Binding-site contacts:
Ligand atom O2 contacts residue VAL30 of chain 1.A at 3.7 Å.
Ligand atom C3 contacts residue LYS297 of chain 1.B at 3.8 Å.
Ligand atom C5 contacts residue GLU301 of chain 1.A at 4.3 Å.
Ligand atom C2 contacts residue VAL30 of chain 1.A at 3.4 Å (hydrophobic).
Ligand atom O4 contacts residue GLU301 of chain 1.A at 2.6 Å (salt-bridge).
Ligand atom C6 contacts residue LEU31 of chain 1.A at 4.0 Å (hydrophobic).
Ligand atom C6 contacts residue LYS247 of chain 1.A at 3.9 Å.
Ligand atom C4 contacts residue LEU31 of chain 1.A at 4.0 Å (hydrophobic).
Ligand atom C6 contacts residue GLU301 of chain 1.A at 4.0 Å.
Ligand atom C6 contacts residue TRP244 of chain 1.A at 4.0 Å (hydrophobic).
Ligand atom C1 contacts residue VAL30 of chain 1.A at 4.4 Å (hydrophobic).
Ligand atom C1 contacts residue LYS247 of chain 1.A at 4.3 Å.
Ligand atom O5 contacts residue LYS247 of chain 1.A at 3.4 Å (salt-bridge).
Ligand atom O5 contacts residue LEU31 of chain 1.A at 3.4 Å (h-bond).
Ligand atom C3 contacts residue VAL30 of chain 1.A at 4.4 Å (hydrophobic).
Ligand atom O2 contacts residue LYS297 of chain 1.B at 2.9 Å (salt-bridge).
Ligand atom O6 contacts residue TRP244 of chain 1.A at 4.2 Å.
Ligand atom C2 contacts residue LYS297 of chain 1.B at 3.4 Å.
Ligand atom O6 contacts residue LYS247 of chain 1.A at 3.0 Å (salt-bridge).
Ligand atom O3 contacts residue GLU301 of chain 1.A at 3.4 Å.
Ligand atom C1 contacts residue LEU31 of chain 1.A at 3.6 Å (hydrophobic).
Ligand atom C5 contacts residue LYS247 of chain 1.A at 4.2 Å.
Ligand atom O3 contacts residue LYS297 of chain 1.B at 3.0 Å (salt-bridge).
Ligand atom C4 contacts residue GLU301 of chain 1.A at 3.4 Å.
Ligand atom O3 contacts residue VAL30 of chain 1.A at 4.2 Å.
Ligand atom C2 contacts residue LEU31 of chain 1.A at 4.2 Å (hydrophobic).
Ligand atom C5 contacts residue LEU31 of chain 1.A at 4.2 Å (hydrophobic).

This small molecule binds to this protein.
Small molecule (SMILES): OC[C@H]1O[C@H](O[C@H]2O[C@H](CO)[C@@H](O)[C@H](O)[C@H]2O)[C@H](O)[C@@H](O)[C@@H]1O

Sequence of chain 1.B:
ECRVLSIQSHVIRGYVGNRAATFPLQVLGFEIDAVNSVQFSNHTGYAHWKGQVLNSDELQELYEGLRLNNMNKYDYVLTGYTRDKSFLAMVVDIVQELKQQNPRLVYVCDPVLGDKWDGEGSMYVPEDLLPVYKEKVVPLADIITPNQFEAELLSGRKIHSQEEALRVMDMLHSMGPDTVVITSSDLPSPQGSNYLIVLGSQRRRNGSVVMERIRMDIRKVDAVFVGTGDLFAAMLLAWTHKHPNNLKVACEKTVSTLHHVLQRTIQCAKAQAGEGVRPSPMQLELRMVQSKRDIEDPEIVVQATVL

Sequence of chain 1.A:
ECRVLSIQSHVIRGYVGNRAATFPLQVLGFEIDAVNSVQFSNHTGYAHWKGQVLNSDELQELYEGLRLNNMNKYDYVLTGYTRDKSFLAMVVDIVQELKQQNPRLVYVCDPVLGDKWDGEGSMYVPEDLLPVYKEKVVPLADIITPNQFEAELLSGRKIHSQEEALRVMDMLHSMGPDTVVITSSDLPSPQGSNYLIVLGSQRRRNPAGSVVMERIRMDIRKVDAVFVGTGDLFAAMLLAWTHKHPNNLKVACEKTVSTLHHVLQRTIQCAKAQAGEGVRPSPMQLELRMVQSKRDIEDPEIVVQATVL